Binding-site contacts:
Ligand atom O contacts residue ASN194 of chain 5.A at 3.0 Å (h-bond).
Ligand atom C6 contacts residue TYR192 of chain 5.A at 4.4 Å (hydrophobic).
Ligand atom C7 contacts residue ILE95 of chain 5.A at 4.3 Å (hydrophobic).
Ligand atom OXT contacts residue ASN194 of chain 5.A at 4.3 Å.
Ligand atom O contacts residue LEU107 of chain 5.A at 4.4 Å.
Ligand atom C8 contacts residue TYR192 of chain 5.A at 3.6 Å (hydrophobic).
Ligand atom C7 contacts residue TYR192 of chain 5.A at 4.3 Å (hydrophobic).
Ligand atom C contacts residue TYR192 of chain 5.A at 4.2 Å (hydrophobic).
Ligand atom C10 contacts residue MET216 of chain 5.A at 3.6 Å (hydrophobic).
Ligand atom C7 contacts residue PHE240 of chain 5.A at 3.9 Å (hydrophobic).
Ligand atom C5 contacts residue PHE240 of chain 5.A at 4.1 Å (hydrophobic).
Ligand atom O contacts residue TYR192 of chain 5.A at 3.9 Å.
Ligand atom C contacts residue TYR210 of chain 5.A at 4.1 Å (hydrophobic).
Ligand atom C9 contacts residue TYR192 of chain 5.A at 4.1 Å (hydrophobic).
Ligand atom C9 contacts residue PHE115 of chain 5.A at 4.1 Å (hydrophobic).
Ligand atom C2 contacts residue ILE95 of chain 5.A at 3.8 Å (hydrophobic).
Ligand atom CA2 contacts residue PHE115 of chain 5.A at 4.3 Å (hydrophobic).
Ligand atom O contacts residue VAL113 of chain 5.A at 4.0 Å.
Ligand atom C5 contacts residue ILE183 of chain 5.A at 4.4 Å (hydrophobic).
Ligand atom C6 contacts residue ILE95 of chain 5.A at 4.1 Å (hydrophobic).
Ligand atom C2 contacts residue ILE183 of chain 5.A at 4.2 Å (hydrophobic).
Ligand atom C8 contacts residue MET216 of chain 5.A at 3.9 Å (hydrophobic).
Ligand atom C3 contacts residue ILE183 of chain 5.A at 3.7 Å (hydrophobic).
Ligand atom C10 contacts residue TYR192 of chain 5.A at 4.3 Å (hydrophobic).
Ligand atom C1 contacts residue ILE219 of chain 5.A at 4.1 Å (hydrophobic).
Ligand atom N contacts residue ILE219 of chain 5.A at 4.0 Å.
Ligand atom OXT contacts residue MET216 of chain 5.A at 4.2 Å.
Ligand atom C contacts residue ASN194 of chain 5.A at 4.0 Å.
Ligand atom N contacts residue MET181 of chain 5.A at 3.9 Å.
Ligand atom C4 contacts residue ILE183 of chain 5.A at 4.2 Å (hydrophobic).
Ligand atom C7 contacts residue VAL117 of chain 5.A at 4.3 Å (hydrophobic).
Ligand atom C1 contacts residue ILE183 of chain 5.A at 4.2 Å (hydrophobic).
Ligand atom C9 contacts residue PHE240 of chain 5.A at 4.1 Å (hydrophobic).
Ligand atom C3 contacts residue ILE95 of chain 5.A at 4.2 Å (hydrophobic).
Ligand atom OXT contacts residue TYR210 of chain 5.A at 3.0 Å (h-bond).
Ligand atom N contacts residue TYR146 of chain 5.A at 4.1 Å.
Ligand atom C2 contacts residue TYR146 of chain 5.A at 3.9 Å (hydrophobic).
Ligand atom C5 contacts residue ILE95 of chain 5.A at 3.8 Å (hydrophobic).
Ligand atom C1 contacts residue VAL119 of chain 5.A at 4.2 Å (hydrophobic).
Ligand atom C4 contacts residue ILE95 of chain 5.A at 4.0 Å (hydrophobic).

The small molecule below binds the protein below.
Small molecule (SMILES): NCCCCCCCCCCCC(=O)O

Sequence of chain 5.A:
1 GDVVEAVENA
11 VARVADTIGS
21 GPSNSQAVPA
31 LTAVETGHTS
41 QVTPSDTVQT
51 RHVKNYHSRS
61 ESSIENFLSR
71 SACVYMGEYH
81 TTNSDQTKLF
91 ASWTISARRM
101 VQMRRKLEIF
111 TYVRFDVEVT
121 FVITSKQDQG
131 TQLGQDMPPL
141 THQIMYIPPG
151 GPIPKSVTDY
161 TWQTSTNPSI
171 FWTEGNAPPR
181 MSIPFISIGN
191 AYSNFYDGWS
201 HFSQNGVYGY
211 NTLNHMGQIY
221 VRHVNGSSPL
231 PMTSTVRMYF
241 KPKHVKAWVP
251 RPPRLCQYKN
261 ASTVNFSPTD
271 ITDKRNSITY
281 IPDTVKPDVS